Binding-site contacts:
Ligand atom C4 contacts residue PHE186 of chain 33.A at 3.6 Å (hydrophobic).
Ligand atom C31 contacts residue PRO174 of chain 33.A at 3.4 Å (hydrophobic).
Ligand atom O1 contacts residue VAL188 of chain 33.A at 3.8 Å.
Ligand atom C4A contacts residue ASN219 of chain 33.A at 3.5 Å.
Ligand atom O1 contacts residue TYR152 of chain 33.A at 3.9 Å.
Ligand atom C4B contacts residue LEU106 of chain 33.A at 3.7 Å (hydrophobic).
Ligand atom C5C contacts residue TYR128 of chain 33.A at 3.5 Å (hydrophobic).
Ligand atom N2 contacts residue PHE186 of chain 33.A at 3.7 Å.
Ligand atom C31 contacts residue SER175 of chain 33.A at 3.6 Å.
Ligand atom C5C contacts residue ILE104 of chain 33.A at 3.8 Å (hydrophobic).
Ligand atom C31 contacts residue ALA150 of chain 33.A at 3.5 Å (hydrophobic).
Ligand atom C6B contacts residue LEU106 of chain 33.A at 3.9 Å (hydrophobic).
Ligand atom C3C contacts residue TYR128 of chain 33.A at 3.9 Å (hydrophobic).
Ligand atom C6C contacts residue VAL191 of chain 33.A at 3.2 Å (hydrophobic).
Ligand atom C5B contacts residue LEU106 of chain 33.A at 3.5 Å (hydrophobic).
Ligand atom C4 contacts residue MET224 of chain 33.A at 3.8 Å (hydrophobic).
Ligand atom C3C contacts residue VAL188 of chain 33.A at 3.3 Å (hydrophobic).
Ligand atom C5B contacts residue TYR197 of chain 33.A at 3.7 Å (hydrophobic).
Ligand atom C4C contacts residue TYR152 of chain 33.A at 3.8 Å (hydrophobic).
Ligand atom C7C contacts residue TYR197 of chain 33.A at 3.8 Å (hydrophobic).
Ligand atom C3 contacts residue PHE186 of chain 33.A at 3.8 Å (hydrophobic).
Ligand atom C2C contacts residue VAL188 of chain 33.A at 3.2 Å (hydrophobic).
Ligand atom O1B contacts residue TYR128 of chain 33.A at 3.9 Å.
Ligand atom N2 contacts residue ALA24 of chain 33.C at 3.4 Å.
Ligand atom C31 contacts residue VAL176 of chain 33.A at 3.3 Å (hydrophobic).
Ligand atom O1 contacts residue ALA24 of chain 33.C at 3.6 Å.
Ligand atom C2B contacts residue MET221 of chain 33.A at 3.5 Å (hydrophobic).
Ligand atom C6C contacts residue MET221 of chain 33.A at 3.7 Å (hydrophobic).
Ligand atom O1 contacts residue PHE186 of chain 33.A at 3.5 Å.
Ligand atom O1B contacts residue MET221 of chain 33.A at 3.4 Å.
Ligand atom C5 contacts residue TYR152 of chain 33.A at 3.8 Å (hydrophobic).
Ligand atom C6B contacts residue TYR197 of chain 33.A at 3.6 Å (hydrophobic).
Ligand atom C7C contacts residue TYR128 of chain 33.A at 3.6 Å (hydrophobic).
Ligand atom C3B contacts residue MET221 of chain 33.A at 3.8 Å (hydrophobic).
Ligand atom CM1 contacts residue SER107 of chain 33.A at 3.9 Å.
Ligand atom C1B contacts residue MET221 of chain 33.A at 3.8 Å (hydrophobic).
Ligand atom C3 contacts residue PRO174 of chain 33.A at 3.8 Å (hydrophobic).
Ligand atom N3A contacts residue ASN219 of chain 33.A at 3.0 Å (h-bond).
Ligand atom C4 contacts residue TYR152 of chain 33.A at 3.9 Å (hydrophobic).
Ligand atom C5 contacts residue PHE186 of chain 33.A at 3.5 Å (hydrophobic).

This protein binds this small molecule.
Small molecule (SMILES): Cc1cc(CCCCCCCOc2ccc(C3=N[C@@H](C)CO3)cc2)on1

Sequence of chain 33.C:
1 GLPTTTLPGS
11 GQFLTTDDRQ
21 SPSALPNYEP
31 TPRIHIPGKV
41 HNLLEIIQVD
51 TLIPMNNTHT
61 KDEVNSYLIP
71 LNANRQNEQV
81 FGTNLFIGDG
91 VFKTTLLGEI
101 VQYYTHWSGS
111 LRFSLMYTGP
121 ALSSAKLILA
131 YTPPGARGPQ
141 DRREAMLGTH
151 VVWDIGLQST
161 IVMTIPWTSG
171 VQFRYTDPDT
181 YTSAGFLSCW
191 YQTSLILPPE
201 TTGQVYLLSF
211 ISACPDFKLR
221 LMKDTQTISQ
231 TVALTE

Sequence of chain 33.A:
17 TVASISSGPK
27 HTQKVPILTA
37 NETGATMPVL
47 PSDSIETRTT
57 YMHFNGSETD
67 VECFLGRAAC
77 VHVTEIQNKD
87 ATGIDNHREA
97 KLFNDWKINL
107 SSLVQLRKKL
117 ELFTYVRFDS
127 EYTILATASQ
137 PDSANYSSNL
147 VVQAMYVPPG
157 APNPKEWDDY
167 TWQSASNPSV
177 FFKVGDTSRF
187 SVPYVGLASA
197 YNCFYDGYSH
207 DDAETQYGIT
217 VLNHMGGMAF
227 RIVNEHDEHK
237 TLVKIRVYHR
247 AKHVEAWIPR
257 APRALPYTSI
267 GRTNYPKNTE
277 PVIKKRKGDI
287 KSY